Sequence of chain 1.A:
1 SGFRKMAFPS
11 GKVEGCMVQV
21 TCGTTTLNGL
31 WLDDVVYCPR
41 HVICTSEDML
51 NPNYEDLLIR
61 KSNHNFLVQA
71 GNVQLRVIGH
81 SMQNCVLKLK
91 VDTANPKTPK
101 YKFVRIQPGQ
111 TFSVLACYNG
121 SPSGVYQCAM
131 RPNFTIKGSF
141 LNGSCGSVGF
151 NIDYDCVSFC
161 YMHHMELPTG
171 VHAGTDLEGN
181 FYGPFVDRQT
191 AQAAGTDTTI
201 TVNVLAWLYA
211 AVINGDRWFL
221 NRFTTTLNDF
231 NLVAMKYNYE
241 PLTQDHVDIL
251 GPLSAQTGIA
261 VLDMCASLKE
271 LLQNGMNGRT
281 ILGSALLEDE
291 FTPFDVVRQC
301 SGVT

The protein below binds the small molecule below.
Small molecule (SMILES): O=C(Cc1cccc(Cl)c1)Nc1cncc2ccncc12

Binding-site contacts:
Ligand atom C3 contacts residue MET49 of chain 2.A at 3.8 Å (hydrophobic).
Ligand atom C3 contacts residue GLN189 of chain 2.A at 3.5 Å.
Ligand atom N1 contacts residue SER144 of chain 2.A at 3.4 Å (h-bond).
Ligand atom N1 contacts residue HIS163 of chain 2.A at 2.8 Å (h-bond).
Ligand atom C9 contacts residue PHE140 of chain 2.A at 3.3 Å (hydrophobic).
Ligand atom C11 contacts residue LEU141 of chain 2.A at 3.6 Å (hydrophobic).
Ligand atom C2 contacts residue MET49 of chain 2.A at 3.7 Å (hydrophobic).
Ligand atom C1 contacts residue MET49 of chain 2.A at 3.6 Å (hydrophobic).
Ligand atom C1 contacts residue ARG188 of chain 2.A at 3.4 Å.
Ligand atom C15 contacts residue MET49 of chain 2.A at 3.8 Å (hydrophobic).
Ligand atom C contacts residue MET165 of chain 2.A at 3.7 Å (hydrophobic).
Ligand atom C12 contacts residue ASN142 of chain 2.A at 3.6 Å.
Ligand atom C11 contacts residue ASN142 of chain 2.A at 3.5 Å.
Ligand atom C4 contacts residue MET49 of chain 2.A at 3.9 Å (hydrophobic).
Ligand atom O contacts residue MET165 of chain 2.A at 3.9 Å.
Ligand atom C contacts residue MET49 of chain 2.A at 3.7 Å (hydrophobic).
Ligand atom C2 contacts residue ARG188 of chain 2.A at 3.5 Å.
Ligand atom C15 contacts residue HIS41 of chain 2.A at 3.7 Å.
Ligand atom C13 contacts residue ASN142 of chain 2.A at 3.5 Å.
Ligand atom N2 contacts residue ASN142 of chain 2.A at 3.6 Å.
Ligand atom N contacts residue HIS164 of chain 2.A at 3.7 Å.
Ligand atom CL contacts residue ASP187 of chain 2.A at 3.0 Å.
Ligand atom C11 contacts residue PHE140 of chain 2.A at 3.8 Å (hydrophobic).
Ligand atom N contacts residue CYS145 of chain 2.A at 3.4 Å (h-bond).
Ligand atom O contacts residue GLU166 of chain 2.A at 3.2 Å (salt-bridge).
Ligand atom N1 contacts residue GLU166 of chain 2.A at 3.8 Å.
Ligand atom N1 contacts residue PHE140 of chain 2.A at 3.5 Å.
Ligand atom C8 contacts residue HIS163 of chain 2.A at 3.0 Å.
Ligand atom CL contacts residue HIS41 of chain 2.A at 3.3 Å.
Ligand atom C10 contacts residue LEU141 of chain 2.A at 3.7 Å (hydrophobic).
Ligand atom C9 contacts residue LEU141 of chain 2.A at 3.6 Å (hydrophobic).
Ligand atom C10 contacts residue ASN142 of chain 2.A at 3.9 Å.
Ligand atom C9 contacts residue GLU166 of chain 2.A at 3.6 Å.
Ligand atom C8 contacts residue SER144 of chain 2.A at 3.8 Å.
Ligand atom C11 contacts residue GLU166 of chain 2.A at 3.4 Å.
Ligand atom C10 contacts residue GLU166 of chain 2.A at 3.8 Å.
Ligand atom C15 contacts residue HIS164 of chain 2.A at 3.2 Å.
Ligand atom C2 contacts residue GLN189 of chain 2.A at 3.6 Å.
Ligand atom C8 contacts residue CYS145 of chain 2.A at 3.9 Å (hydrophobic).
Ligand atom C1 contacts residue MET165 of chain 2.A at 3.6 Å (hydrophobic).

Sequence of chain 2.A:
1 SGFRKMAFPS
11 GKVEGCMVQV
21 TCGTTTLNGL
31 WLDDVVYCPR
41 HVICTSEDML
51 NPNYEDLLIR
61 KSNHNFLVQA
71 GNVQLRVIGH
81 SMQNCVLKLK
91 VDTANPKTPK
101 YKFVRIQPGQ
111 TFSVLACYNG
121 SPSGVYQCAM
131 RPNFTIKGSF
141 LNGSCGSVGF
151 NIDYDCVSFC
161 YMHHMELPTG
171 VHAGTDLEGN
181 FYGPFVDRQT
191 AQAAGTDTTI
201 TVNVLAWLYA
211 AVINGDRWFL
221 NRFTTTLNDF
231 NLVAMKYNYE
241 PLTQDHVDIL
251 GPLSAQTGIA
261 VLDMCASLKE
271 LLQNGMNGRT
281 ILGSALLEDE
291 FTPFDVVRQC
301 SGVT